The small molecule below binds the protein below.
Small molecule (SMILES): CC(C)(C)c1ccc(-c2noc(C(=O)NN)n2)cc1

Sequence of chain 1.A:
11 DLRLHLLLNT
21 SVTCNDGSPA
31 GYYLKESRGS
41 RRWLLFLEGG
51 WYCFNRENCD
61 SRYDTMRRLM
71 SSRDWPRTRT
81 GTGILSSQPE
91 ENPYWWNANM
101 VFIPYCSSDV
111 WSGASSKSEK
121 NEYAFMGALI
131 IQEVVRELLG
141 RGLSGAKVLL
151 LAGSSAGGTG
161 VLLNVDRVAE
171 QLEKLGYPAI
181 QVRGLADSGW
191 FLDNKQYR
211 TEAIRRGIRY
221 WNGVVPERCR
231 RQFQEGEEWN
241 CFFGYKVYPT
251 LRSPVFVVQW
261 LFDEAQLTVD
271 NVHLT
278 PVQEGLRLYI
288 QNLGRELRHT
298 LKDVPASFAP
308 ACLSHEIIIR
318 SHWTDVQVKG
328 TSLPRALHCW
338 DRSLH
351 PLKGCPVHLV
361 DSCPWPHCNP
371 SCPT

Binding-site contacts:
Ligand atom C01 contacts residue PHE242 of chain 1.A at 3.4 Å (hydrophobic).
Ligand atom C05 contacts residue PHE191 of chain 1.A at 3.9 Å (hydrophobic).
Ligand atom C16 contacts residue GLY50 of chain 1.A at 3.7 Å.
Ligand atom O17 contacts residue GLY50 of chain 1.A at 2.7 Å (h-bond).
Ligand atom C14 contacts residue TRP51 of chain 1.A at 3.6 Å (hydrophobic).
Ligand atom N18 contacts residue TRP51 of chain 1.A at 3.8 Å.
Ligand atom N18 contacts residue SER155 of chain 1.A at 3.5 Å.
Ligand atom N19 contacts residue SER155 of chain 1.A at 3.9 Å.
Ligand atom O17 contacts residue ALA156 of chain 1.A at 3.3 Å (h-bond).
Ligand atom C08 contacts residue TRP51 of chain 1.A at 3.9 Å (hydrophobic).
Ligand atom C06 contacts residue PHE191 of chain 1.A at 3.6 Å (hydrophobic).
Ligand atom C09 contacts residue PHE191 of chain 1.A at 3.9 Å (hydrophobic).
Ligand atom C16 contacts residue SER155 of chain 1.A at 3.2 Å.
Ligand atom C16 contacts residue HIS312 of chain 1.A at 4.0 Å.
Ligand atom C04 contacts residue ILE214 of chain 1.A at 3.5 Å (hydrophobic).
Ligand atom N15 contacts residue ALA156 of chain 1.A at 3.6 Å.
Ligand atom C11 contacts residue PHE191 of chain 1.A at 3.6 Å (hydrophobic).
Ligand atom O17 contacts residue TRP51 of chain 1.A at 2.8 Å (h-bond).
Ligand atom N19 contacts residue GLU313 of chain 1.A at 3.8 Å.
Ligand atom C08 contacts residue PHE191 of chain 1.A at 3.5 Å (hydrophobic).
Ligand atom C04 contacts residue PHE242 of chain 1.A at 3.7 Å (hydrophobic).
Ligand atom N15 contacts residue TRP51 of chain 1.A at 3.9 Å.
Ligand atom N19 contacts residue GLY50 of chain 1.A at 3.7 Å.
Ligand atom C11 contacts residue TRP51 of chain 1.A at 3.7 Å (hydrophobic).
Ligand atom O17 contacts residue GLY49 of chain 1.A at 3.8 Å.
Ligand atom O13 contacts residue ALA265 of chain 1.A at 3.3 Å.
Ligand atom C07 contacts residue PHE191 of chain 1.A at 3.4 Å (hydrophobic).
Ligand atom C16 contacts residue TRP51 of chain 1.A at 3.4 Å (hydrophobic).
Ligand atom O17 contacts residue SER155 of chain 1.A at 3.2 Å.
Ligand atom C14 contacts residue SER155 of chain 1.A at 3.7 Å.
Ligand atom C01 contacts residue PHE191 of chain 1.A at 3.7 Å (hydrophobic).
Ligand atom C03 contacts residue ILE214 of chain 1.A at 3.4 Å (hydrophobic).
Ligand atom C14 contacts residue HIS312 of chain 1.A at 3.9 Å.
Ligand atom N12 contacts residue ALA265 of chain 1.A at 3.2 Å.
Ligand atom N12 contacts residue PHE191 of chain 1.A at 3.6 Å.
Ligand atom N18 contacts residue HIS312 of chain 1.A at 3.3 Å (h-bond).
Ligand atom O13 contacts residue TRP51 of chain 1.A at 3.2 Å.
Ligand atom O13 contacts residue HIS312 of chain 1.A at 3.4 Å (h-bond).
Ligand atom N12 contacts residue TRP51 of chain 1.A at 3.2 Å.
Ligand atom C07 contacts residue TRP51 of chain 1.A at 3.7 Å (hydrophobic).